The small molecule below binds the protein below.
Small molecule (SMILES): Cc1cccc(-c2ccc(OCCCCCN3CCN(c4ccncc4)C3=O)cc2)c1

Sequence of chain 3.C:
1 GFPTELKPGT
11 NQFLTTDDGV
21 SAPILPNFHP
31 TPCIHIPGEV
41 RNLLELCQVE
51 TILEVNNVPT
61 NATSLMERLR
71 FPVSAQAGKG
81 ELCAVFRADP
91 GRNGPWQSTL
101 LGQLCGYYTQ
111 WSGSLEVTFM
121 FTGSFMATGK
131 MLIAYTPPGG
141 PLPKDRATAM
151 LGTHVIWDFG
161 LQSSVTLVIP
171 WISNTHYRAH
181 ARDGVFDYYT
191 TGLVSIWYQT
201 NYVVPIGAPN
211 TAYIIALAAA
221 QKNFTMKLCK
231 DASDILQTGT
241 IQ

Binding-site contacts:
Ligand atom CAH contacts residue GLN202 of chain 3.A at 3.7 Å.
Ligand atom CAT contacts residue TYR201 of chain 3.A at 3.5 Å (hydrophobic).
Ligand atom CAN contacts residue PHE155 of chain 3.A at 3.6 Å (hydrophobic).
Ligand atom NBE contacts residue TRP203 of chain 3.A at 3.2 Å.
Ligand atom CAR contacts residue PHE135 of chain 3.A at 3.4 Å (hydrophobic).
Ligand atom CAY contacts residue PHE155 of chain 3.A at 3.8 Å (hydrophobic).
Ligand atom NBE contacts residue ASN228 of chain 3.A at 3.9 Å.
Ligand atom OAW contacts residue MET195 of chain 3.A at 3.5 Å.
Ligand atom CAI contacts residue TRP203 of chain 3.A at 3.6 Å (hydrophobic).
Ligand atom CAU contacts residue TRP203 of chain 3.A at 3.7 Å (hydrophobic).
Ligand atom CAU contacts residue ASN228 of chain 3.A at 3.6 Å.
Ligand atom CAE contacts residue THR114 of chain 3.A at 3.5 Å.
Ligand atom OAW contacts residue ILE111 of chain 3.A at 3.6 Å.
Ligand atom OAB contacts residue ILE113 of chain 3.A at 3.2 Å (h-bond).
Ligand atom CAI contacts residue THR114 of chain 3.A at 3.8 Å.
Ligand atom OAB contacts residue ASP112 of chain 3.A at 3.5 Å.
Ligand atom CAP contacts residue ILE111 of chain 3.A at 3.8 Å (hydrophobic).
Ligand atom CAK contacts residue VAL192 of chain 3.A at 3.1 Å (hydrophobic).
Ligand atom CAC contacts residue PHE233 of chain 3.A at 3.1 Å (hydrophobic).
Ligand atom CAA contacts residue PRO177 of chain 3.A at 3.8 Å (hydrophobic).
Ligand atom CAM contacts residue ILE24 of chain 3.C at 3.7 Å (hydrophobic).
Ligand atom CAJ contacts residue ILE111 of chain 3.A at 3.3 Å (hydrophobic).
Ligand atom CBC contacts residue ASN228 of chain 3.A at 3.9 Å.
Ligand atom CAG contacts residue PHE137 of chain 3.A at 3.7 Å (hydrophobic).
Ligand atom CAD contacts residue ASN228 of chain 3.A at 3.5 Å.
Ligand atom CBC contacts residue TRP203 of chain 3.A at 3.2 Å (hydrophobic).
Ligand atom CAL contacts residue ILE111 of chain 3.A at 3.6 Å (hydrophobic).
Ligand atom CAA contacts residue ILE24 of chain 3.C at 3.8 Å (hydrophobic).
Ligand atom CAE contacts residue ASP112 of chain 3.A at 3.7 Å.
Ligand atom CAG contacts residue PHE233 of chain 3.A at 3.2 Å (hydrophobic).
Ligand atom CAM contacts residue VAL192 of chain 3.A at 3.3 Å (hydrophobic).
Ligand atom CAC contacts residue PHE137 of chain 3.A at 3.8 Å (hydrophobic).
Ligand atom CAK contacts residue MET195 of chain 3.A at 3.6 Å (hydrophobic).
Ligand atom CAD contacts residue GLN202 of chain 3.A at 3.5 Å.
Ligand atom CAX contacts residue TRP203 of chain 3.A at 3.6 Å (hydrophobic).
Ligand atom CAU contacts residue TYR201 of chain 3.A at 3.8 Å (hydrophobic).
Ligand atom CAH contacts residue ASN228 of chain 3.A at 3.2 Å.
Ligand atom CAI contacts residue ASP112 of chain 3.A at 3.5 Å.
Ligand atom CAZ contacts residue MET195 of chain 3.A at 3.9 Å (hydrophobic).
Ligand atom CAH contacts residue TRP203 of chain 3.A at 3.5 Å (hydrophobic).

Sequence of chain 3.A:
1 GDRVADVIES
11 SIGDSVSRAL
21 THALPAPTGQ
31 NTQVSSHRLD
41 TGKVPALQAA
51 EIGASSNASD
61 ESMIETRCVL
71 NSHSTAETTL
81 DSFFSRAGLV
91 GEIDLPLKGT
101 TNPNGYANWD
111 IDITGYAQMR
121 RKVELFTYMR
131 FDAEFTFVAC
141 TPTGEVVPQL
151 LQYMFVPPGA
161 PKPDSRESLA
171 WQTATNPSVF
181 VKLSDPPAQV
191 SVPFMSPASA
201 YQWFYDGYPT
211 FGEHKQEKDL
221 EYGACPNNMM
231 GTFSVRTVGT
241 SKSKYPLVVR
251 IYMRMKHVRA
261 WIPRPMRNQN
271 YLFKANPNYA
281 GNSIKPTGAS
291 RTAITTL